Binding-site contacts:
Ligand atom C6 contacts residue ASP53 of chain 1.A at 3.3 Å.
Ligand atom O24 contacts residue CYS220 of chain 1.A at 4.0 Å.
Ligand atom O24 contacts residue ALA222 of chain 1.A at 3.8 Å.
Ligand atom C20 contacts residue GLY225 of chain 1.A at 3.9 Å.
Ligand atom S13 contacts residue GLN267 of chain 1.A at 3.8 Å.
Ligand atom O23 contacts residue ARG226 of chain 1.A at 2.9 Å (salt-bridge).
Ligand atom C21 contacts residue CYS220 of chain 1.A at 3.4 Å (hydrophobic).
Ligand atom C16 contacts residue TYR51 of chain 1.A at 3.3 Å (hydrophobic).
Ligand atom O22 contacts residue CYS220 of chain 1.A at 3.2 Å.
Ligand atom C15 contacts residue TYR51 of chain 1.A at 3.9 Å (hydrophobic).
Ligand atom O22 contacts residue ARG226 of chain 1.A at 2.6 Å (salt-bridge).
Ligand atom S13 contacts residue ILE224 of chain 1.A at 3.8 Å.
Ligand atom C14 contacts residue ALA222 of chain 1.A at 3.4 Å (hydrophobic).
Ligand atom O18 contacts residue SER221 of chain 1.A at 3.2 Å.
Ligand atom C15 contacts residue ALA222 of chain 1.A at 4.0 Å (hydrophobic).
Ligand atom O17 contacts residue LYS125 of chain 1.A at 2.8 Å (salt-bridge).
Ligand atom C2 contacts residue VAL54 of chain 1.A at 3.6 Å (hydrophobic).
Ligand atom C2 contacts residue ASP53 of chain 1.A at 3.5 Å.
Ligand atom O18 contacts residue TYR51 of chain 1.A at 3.3 Å (h-bond).
Ligand atom O24 contacts residue ILE224 of chain 1.A at 3.4 Å.
Ligand atom O22 contacts residue ALA222 of chain 1.A at 3.9 Å.
Ligand atom C2 contacts residue GLN267 of chain 1.A at 3.9 Å.
Ligand atom S13 contacts residue ALA222 of chain 1.A at 3.4 Å.
Ligand atom C21 contacts residue SER221 of chain 1.A at 4.0 Å.
Ligand atom C21 contacts residue ARG226 of chain 1.A at 3.5 Å.
Ligand atom O24 contacts residue GLN267 of chain 1.A at 3.9 Å.
Ligand atom O18 contacts residue LYS125 of chain 1.A at 3.2 Å.
Ligand atom C16 contacts residue LYS125 of chain 1.A at 3.4 Å.
Ligand atom C3 contacts residue GLN267 of chain 1.A at 4.0 Å.
Ligand atom O24 contacts residue GLY225 of chain 1.A at 2.9 Å (h-bond).
Ligand atom C20 contacts residue CYS220 of chain 1.A at 4.0 Å (hydrophobic).
Ligand atom N19 contacts residue ALA222 of chain 1.A at 3.7 Å.
Ligand atom C20 contacts residue ALA222 of chain 1.A at 3.9 Å (hydrophobic).
Ligand atom O23 contacts residue GLY225 of chain 1.A at 3.7 Å.
Ligand atom O17 contacts residue TYR51 of chain 1.A at 3.1 Å (h-bond).
Ligand atom O22 contacts residue SER221 of chain 1.A at 3.0 Å (h-bond).
Ligand atom C5 contacts residue TYR51 of chain 1.A at 3.8 Å (hydrophobic).
Ligand atom C3 contacts residue ALA222 of chain 1.A at 4.1 Å (hydrophobic).
Ligand atom N1 contacts residue ASP53 of chain 1.A at 2.6 Å (salt-bridge).
Ligand atom O23 contacts residue CYS220 of chain 1.A at 3.5 Å (h-bond).

Sequence of chain 1.A:
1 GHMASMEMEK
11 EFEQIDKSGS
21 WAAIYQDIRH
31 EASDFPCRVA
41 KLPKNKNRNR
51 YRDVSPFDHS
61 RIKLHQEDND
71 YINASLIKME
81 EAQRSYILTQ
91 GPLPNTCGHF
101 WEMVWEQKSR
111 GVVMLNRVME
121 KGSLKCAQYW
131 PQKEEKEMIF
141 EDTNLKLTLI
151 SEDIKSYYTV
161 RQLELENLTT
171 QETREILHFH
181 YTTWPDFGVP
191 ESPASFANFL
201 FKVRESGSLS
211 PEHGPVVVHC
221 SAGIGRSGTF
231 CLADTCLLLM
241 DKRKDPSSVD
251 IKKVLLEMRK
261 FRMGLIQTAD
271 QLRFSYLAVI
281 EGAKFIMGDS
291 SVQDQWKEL

A protein and the small-molecule ligand that binds it are described below.
Small molecule (SMILES): O=C(O)C(=O)Nc1sc2c(c1C(=O)O)CCNC2